Sequence of chain 1.D:
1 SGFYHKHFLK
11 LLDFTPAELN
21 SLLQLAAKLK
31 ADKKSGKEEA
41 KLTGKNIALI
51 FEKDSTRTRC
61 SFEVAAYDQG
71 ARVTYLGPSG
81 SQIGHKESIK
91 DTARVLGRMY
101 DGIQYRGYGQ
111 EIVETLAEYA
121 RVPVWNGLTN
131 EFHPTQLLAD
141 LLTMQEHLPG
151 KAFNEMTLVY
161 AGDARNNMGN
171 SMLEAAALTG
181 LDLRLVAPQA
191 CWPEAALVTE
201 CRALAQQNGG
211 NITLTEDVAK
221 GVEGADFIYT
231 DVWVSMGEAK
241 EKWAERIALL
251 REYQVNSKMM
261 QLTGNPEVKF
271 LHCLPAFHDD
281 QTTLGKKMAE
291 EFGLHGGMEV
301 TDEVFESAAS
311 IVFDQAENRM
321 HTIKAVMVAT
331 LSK

A protein and the small-molecule ligand that binds it are described below.
Small molecule (SMILES): N[C@@H](CCCNC(=O)CP(=O)(O)O)C(=O)O

Sequence of chain 1.F:
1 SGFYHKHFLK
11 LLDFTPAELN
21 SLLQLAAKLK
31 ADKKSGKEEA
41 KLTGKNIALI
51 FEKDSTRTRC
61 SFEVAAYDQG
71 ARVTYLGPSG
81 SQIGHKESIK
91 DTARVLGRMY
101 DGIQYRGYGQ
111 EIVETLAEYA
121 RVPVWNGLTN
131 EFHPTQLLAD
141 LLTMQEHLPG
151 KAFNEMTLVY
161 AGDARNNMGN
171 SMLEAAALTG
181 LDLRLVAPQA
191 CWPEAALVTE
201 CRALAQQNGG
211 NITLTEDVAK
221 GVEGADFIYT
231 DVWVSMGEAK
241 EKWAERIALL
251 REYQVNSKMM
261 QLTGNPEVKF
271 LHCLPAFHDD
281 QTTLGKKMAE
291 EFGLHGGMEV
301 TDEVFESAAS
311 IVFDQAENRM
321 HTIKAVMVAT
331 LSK

Binding-site contacts:
Ligand atom CB contacts residue ASP231 of chain 1.D at 3.5 Å.
Ligand atom OXT contacts residue ASN167 of chain 1.D at 3.3 Å (h-bond).
Ligand atom OXT contacts residue SER235 of chain 1.D at 3.5 Å.
Ligand atom C contacts residue MET236 of chain 1.D at 3.6 Å (hydrophobic).
Ligand atom P contacts residue ARG106 of chain 1.D at 3.3 Å.
Ligand atom O2P contacts residue ARG57 of chain 1.D at 3.8 Å.
Ligand atom O1P contacts residue GLN82 of chain 1.F at 2.8 Å (h-bond).
Ligand atom O1 contacts residue HIS133 of chain 1.D at 3.1 Å (h-bond).
Ligand atom O1 contacts residue ARG106 of chain 1.D at 3.0 Å (salt-bridge).
Ligand atom CB contacts residue ASN167 of chain 1.D at 3.5 Å.
Ligand atom NE contacts residue LEU274 of chain 1.D at 2.9 Å (h-bond).
Ligand atom C1 contacts residue HIS133 of chain 1.D at 3.8 Å.
Ligand atom O3P contacts residue ARG57 of chain 1.D at 2.7 Å (salt-bridge).
Ligand atom C1 contacts residue ARG106 of chain 1.D at 3.8 Å.
Ligand atom O1 contacts residue ARG319 of chain 1.D at 3.2 Å (salt-bridge).
Ligand atom O1P contacts residue SER55 of chain 1.D at 3.8 Å.
Ligand atom CA contacts residue SER235 of chain 1.D at 3.8 Å.
Ligand atom O contacts residue SER235 of chain 1.D at 3.6 Å.
Ligand atom O1P contacts residue ARG106 of chain 1.D at 2.7 Å (salt-bridge).
Ligand atom N contacts residue ASP231 of chain 1.D at 2.8 Å (salt-bridge).
Ligand atom P contacts residue ARG57 of chain 1.D at 3.7 Å.
Ligand atom O2P contacts residue ARG106 of chain 1.D at 2.9 Å (salt-bridge).
Ligand atom C1P contacts residue ARG319 of chain 1.D at 3.5 Å.
Ligand atom O2P contacts residue THR58 of chain 1.D at 2.7 Å (h-bond).
Ligand atom O2P contacts residue SER55 of chain 1.D at 2.7 Å (h-bond).
Ligand atom CA contacts residue ASP231 of chain 1.D at 3.2 Å.
Ligand atom OXT contacts residue MET236 of chain 1.D at 3.6 Å (h-bond).
Ligand atom CD contacts residue HIS133 of chain 1.D at 3.4 Å.
Ligand atom C1P contacts residue ARG57 of chain 1.D at 3.4 Å.
Ligand atom C1 contacts residue LEU274 of chain 1.D at 3.7 Å (hydrophobic).
Ligand atom O3P contacts residue THR56 of chain 1.D at 3.0 Å (h-bond).
Ligand atom O1 contacts residue THR58 of chain 1.D at 3.2 Å (h-bond).
Ligand atom C1 contacts residue ARG319 of chain 1.D at 3.6 Å.
Ligand atom CD contacts residue LEU128 of chain 1.D at 3.7 Å (hydrophobic).
Ligand atom C contacts residue SER235 of chain 1.D at 3.5 Å.
Ligand atom O contacts residue MET236 of chain 1.D at 3.1 Å (h-bond).
Ligand atom N contacts residue ASN167 of chain 1.D at 3.3 Å (h-bond).
Ligand atom C1P contacts residue LEU274 of chain 1.D at 3.5 Å (hydrophobic).
Ligand atom N contacts residue ASN166 of chain 1.D at 3.2 Å (h-bond).
Ligand atom N contacts residue SER235 of chain 1.D at 3.0 Å (h-bond).